The small molecule below binds the protein below.
Small molecule (SMILES): CC(=O)N[C@H]1[C@H](O[C@H]2[C@H](O)[C@@H](NC(C)=O)CO[C@@H]2CO)O[C@H](CO)[C@@H](O[C@@H]2O[C@H](CO)[C@@H](O)[C@H](O)[C@@H]2O)[C@@H]1O

Sequence of chain 1.G:
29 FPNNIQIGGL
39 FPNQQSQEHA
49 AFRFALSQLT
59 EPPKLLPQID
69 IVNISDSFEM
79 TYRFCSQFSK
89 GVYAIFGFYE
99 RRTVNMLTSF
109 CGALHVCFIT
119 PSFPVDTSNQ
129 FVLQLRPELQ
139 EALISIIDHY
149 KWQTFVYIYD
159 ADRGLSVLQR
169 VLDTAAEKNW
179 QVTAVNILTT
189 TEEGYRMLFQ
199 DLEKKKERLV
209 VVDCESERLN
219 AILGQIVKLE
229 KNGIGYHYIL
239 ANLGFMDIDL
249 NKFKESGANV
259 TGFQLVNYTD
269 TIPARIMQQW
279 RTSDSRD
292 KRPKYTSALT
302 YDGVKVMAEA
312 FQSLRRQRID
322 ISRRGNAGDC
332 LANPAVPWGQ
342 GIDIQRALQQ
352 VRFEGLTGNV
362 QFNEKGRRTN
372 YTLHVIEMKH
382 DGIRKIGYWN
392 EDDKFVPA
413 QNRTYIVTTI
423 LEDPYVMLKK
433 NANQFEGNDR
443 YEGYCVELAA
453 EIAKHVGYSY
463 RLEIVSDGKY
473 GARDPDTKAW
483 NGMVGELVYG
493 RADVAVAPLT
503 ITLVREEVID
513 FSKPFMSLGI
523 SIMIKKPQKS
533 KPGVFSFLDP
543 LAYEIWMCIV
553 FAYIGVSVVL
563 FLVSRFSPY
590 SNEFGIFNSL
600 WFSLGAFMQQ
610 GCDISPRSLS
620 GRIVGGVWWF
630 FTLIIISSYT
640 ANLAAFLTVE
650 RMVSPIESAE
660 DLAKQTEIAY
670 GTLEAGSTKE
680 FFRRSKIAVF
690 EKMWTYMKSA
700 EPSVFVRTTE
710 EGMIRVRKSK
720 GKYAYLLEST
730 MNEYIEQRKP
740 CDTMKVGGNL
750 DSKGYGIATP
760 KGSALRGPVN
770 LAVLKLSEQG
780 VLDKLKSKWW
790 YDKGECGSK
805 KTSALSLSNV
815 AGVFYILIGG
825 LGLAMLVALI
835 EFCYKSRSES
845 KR

Binding-site contacts:
Ligand atom O5 contacts residue SER73 of chain 1.G at 3.4 Å.
Ligand atom C8 contacts residue HIS122 of chain 1.B at 4.0 Å.
Ligand atom C4 contacts residue ASN71 of chain 1.G at 4.1 Å.
Ligand atom C6 contacts residue ASP74 of chain 1.G at 4.0 Å.
Ligand atom O6 contacts residue ASN71 of chain 1.G at 2.4 Å (h-bond).
Ligand atom C2 contacts residue ASN71 of chain 1.G at 2.4 Å.
Ligand atom C3 contacts residue SER73 of chain 1.G at 4.3 Å.
Ligand atom O7 contacts residue ASN71 of chain 1.G at 3.5 Å (h-bond).
Ligand atom C2 contacts residue SER73 of chain 1.G at 4.4 Å.
Ligand atom C1 contacts residue ASP74 of chain 1.G at 3.8 Å.
Ligand atom C5 contacts residue ASP74 of chain 1.G at 4.3 Å.
Ligand atom C6 contacts residue ASN71 of chain 1.G at 3.4 Å.
Ligand atom O4 contacts residue ARG100 of chain 1.G at 4.1 Å.
Ligand atom C5 contacts residue ASN71 of chain 1.G at 3.4 Å.
Ligand atom C6 contacts residue THR121 of chain 1.B at 4.2 Å.
Ligand atom O5 contacts residue ASN71 of chain 1.G at 2.4 Å (h-bond).
Ligand atom O7 contacts residue ARG100 of chain 1.G at 2.7 Å (salt-bridge).
Ligand atom O5 contacts residue ASP74 of chain 1.G at 3.4 Å (salt-bridge).
Ligand atom C3 contacts residue ASN71 of chain 1.G at 3.7 Å.
Ligand atom N2 contacts residue SER73 of chain 1.G at 4.4 Å.
Ligand atom C8 contacts residue ARG100 of chain 1.G at 4.0 Å.
Ligand atom C1 contacts residue SER73 of chain 1.G at 3.5 Å.
Ligand atom C8 contacts residue ASN71 of chain 1.G at 3.8 Å.
Ligand atom C1 contacts residue ASN71 of chain 1.G at 1.4 Å.
Ligand atom O6 contacts residue ASP74 of chain 1.G at 3.9 Å.
Ligand atom C7 contacts residue ASN71 of chain 1.G at 3.3 Å.
Ligand atom C7 contacts residue ARG100 of chain 1.G at 3.6 Å.
Ligand atom N2 contacts residue ASN71 of chain 1.G at 3.0 Å (h-bond).

Sequence of chain 1.B:
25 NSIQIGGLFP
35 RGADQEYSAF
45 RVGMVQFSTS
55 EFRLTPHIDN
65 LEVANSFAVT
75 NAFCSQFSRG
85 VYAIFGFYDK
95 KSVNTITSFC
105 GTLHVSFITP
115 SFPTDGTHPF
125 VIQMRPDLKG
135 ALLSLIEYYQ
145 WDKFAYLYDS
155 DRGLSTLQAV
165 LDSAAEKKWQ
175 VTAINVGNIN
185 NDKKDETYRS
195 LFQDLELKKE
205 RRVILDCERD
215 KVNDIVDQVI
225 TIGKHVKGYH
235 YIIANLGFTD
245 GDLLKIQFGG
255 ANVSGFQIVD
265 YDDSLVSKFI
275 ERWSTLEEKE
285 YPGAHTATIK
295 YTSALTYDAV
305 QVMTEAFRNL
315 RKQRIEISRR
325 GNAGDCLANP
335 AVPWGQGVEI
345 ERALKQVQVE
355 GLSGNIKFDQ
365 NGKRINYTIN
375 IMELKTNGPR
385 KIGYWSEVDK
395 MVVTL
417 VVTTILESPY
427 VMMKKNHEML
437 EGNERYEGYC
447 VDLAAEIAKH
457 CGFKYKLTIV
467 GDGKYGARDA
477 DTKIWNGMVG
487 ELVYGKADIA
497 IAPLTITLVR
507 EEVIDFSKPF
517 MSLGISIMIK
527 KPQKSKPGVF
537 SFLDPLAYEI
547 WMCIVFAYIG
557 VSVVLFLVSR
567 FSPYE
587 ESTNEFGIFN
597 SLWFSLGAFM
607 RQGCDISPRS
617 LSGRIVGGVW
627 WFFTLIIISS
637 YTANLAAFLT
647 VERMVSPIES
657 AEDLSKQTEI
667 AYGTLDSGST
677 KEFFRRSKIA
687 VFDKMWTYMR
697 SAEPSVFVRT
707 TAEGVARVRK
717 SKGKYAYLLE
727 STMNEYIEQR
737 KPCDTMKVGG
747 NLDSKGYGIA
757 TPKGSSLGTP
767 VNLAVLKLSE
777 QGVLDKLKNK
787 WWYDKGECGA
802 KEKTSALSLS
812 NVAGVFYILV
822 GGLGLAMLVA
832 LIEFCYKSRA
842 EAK